Binding-site contacts:
Ligand atom O contacts residue ARG89 of chain 1.A at 2.5 Å (salt-bridge).
Ligand atom OXT contacts residue ARG89 of chain 1.A at 4.1 Å.
Ligand atom C contacts residue PHE87 of chain 1.A at 3.8 Å (hydrophobic).
Ligand atom C contacts residue PHE183 of chain 1.B at 4.3 Å (hydrophobic).
Ligand atom CA contacts residue LEU141 of chain 1.A at 3.8 Å (hydrophobic).
Ligand atom C contacts residue SER153 of chain 1.A at 3.6 Å.
Ligand atom C contacts residue THR228 of chain 1.B at 4.3 Å.
Ligand atom C contacts residue TYR226 of chain 1.B at 4.4 Å (hydrophobic).
Ligand atom OXT contacts residue PHE87 of chain 1.A at 3.8 Å.
Ligand atom N contacts residue LEU141 of chain 1.A at 3.8 Å.
Ligand atom C contacts residue ARG89 of chain 1.A at 3.6 Å.
Ligand atom OXT contacts residue SER153 of chain 1.A at 2.5 Å (h-bond).
Ligand atom N contacts residue PHE183 of chain 1.B at 3.2 Å.
Ligand atom N contacts residue PHE87 of chain 1.A at 4.3 Å.
Ligand atom OXT contacts residue LEU141 of chain 1.A at 3.9 Å.
Ligand atom N contacts residue PHE231 of chain 1.B at 4.1 Å.
Ligand atom OXT contacts residue PHE183 of chain 1.B at 3.5 Å.
Ligand atom CA contacts residue TYR226 of chain 1.B at 3.8 Å (hydrophobic).
Ligand atom O contacts residue PHE87 of chain 1.A at 3.9 Å.
Ligand atom CA contacts residue PHE231 of chain 1.B at 3.6 Å (hydrophobic).
Ligand atom C contacts residue LEU141 of chain 1.A at 4.0 Å (hydrophobic).
Ligand atom CA contacts residue PHE87 of chain 1.A at 4.3 Å (hydrophobic).
Ligand atom CA contacts residue THR228 of chain 1.B at 4.2 Å.
Ligand atom N contacts residue GLY184 of chain 1.B at 4.3 Å.
Ligand atom O contacts residue THR228 of chain 1.B at 3.6 Å.
Ligand atom CA contacts residue PHE183 of chain 1.B at 4.3 Å (hydrophobic).
Ligand atom O contacts residue SER153 of chain 1.A at 4.1 Å.
Ligand atom O contacts residue TYR226 of chain 1.B at 4.1 Å.

This protein binds this small molecule.
Small molecule (SMILES): NCC(=O)O

Sequence of chain 1.B:
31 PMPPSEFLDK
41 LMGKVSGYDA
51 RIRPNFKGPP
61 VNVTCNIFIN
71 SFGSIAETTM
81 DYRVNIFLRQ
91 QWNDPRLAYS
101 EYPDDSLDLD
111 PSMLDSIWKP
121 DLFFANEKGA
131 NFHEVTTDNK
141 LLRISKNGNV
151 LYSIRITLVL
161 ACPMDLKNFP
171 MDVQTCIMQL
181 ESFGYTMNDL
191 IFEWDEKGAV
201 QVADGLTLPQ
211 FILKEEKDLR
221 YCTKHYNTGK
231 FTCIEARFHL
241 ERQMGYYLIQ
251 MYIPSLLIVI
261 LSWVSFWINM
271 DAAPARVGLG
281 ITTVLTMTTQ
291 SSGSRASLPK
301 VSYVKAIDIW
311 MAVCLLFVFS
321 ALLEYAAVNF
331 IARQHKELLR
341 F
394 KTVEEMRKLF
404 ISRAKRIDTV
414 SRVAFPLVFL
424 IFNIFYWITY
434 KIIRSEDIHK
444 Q

Sequence of chain 1.A:
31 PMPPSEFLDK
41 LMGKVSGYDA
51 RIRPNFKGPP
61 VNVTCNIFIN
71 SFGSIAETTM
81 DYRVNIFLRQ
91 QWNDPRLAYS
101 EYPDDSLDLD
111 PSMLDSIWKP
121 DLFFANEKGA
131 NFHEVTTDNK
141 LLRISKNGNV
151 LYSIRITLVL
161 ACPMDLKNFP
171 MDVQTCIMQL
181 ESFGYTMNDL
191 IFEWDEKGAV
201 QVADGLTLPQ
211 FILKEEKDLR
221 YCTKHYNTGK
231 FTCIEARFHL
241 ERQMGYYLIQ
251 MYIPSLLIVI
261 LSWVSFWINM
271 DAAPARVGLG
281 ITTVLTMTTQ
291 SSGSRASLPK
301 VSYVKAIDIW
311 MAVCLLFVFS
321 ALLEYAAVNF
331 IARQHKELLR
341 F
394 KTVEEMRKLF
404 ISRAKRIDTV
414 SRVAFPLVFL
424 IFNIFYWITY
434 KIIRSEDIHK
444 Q